Sequence of chain 2.B:
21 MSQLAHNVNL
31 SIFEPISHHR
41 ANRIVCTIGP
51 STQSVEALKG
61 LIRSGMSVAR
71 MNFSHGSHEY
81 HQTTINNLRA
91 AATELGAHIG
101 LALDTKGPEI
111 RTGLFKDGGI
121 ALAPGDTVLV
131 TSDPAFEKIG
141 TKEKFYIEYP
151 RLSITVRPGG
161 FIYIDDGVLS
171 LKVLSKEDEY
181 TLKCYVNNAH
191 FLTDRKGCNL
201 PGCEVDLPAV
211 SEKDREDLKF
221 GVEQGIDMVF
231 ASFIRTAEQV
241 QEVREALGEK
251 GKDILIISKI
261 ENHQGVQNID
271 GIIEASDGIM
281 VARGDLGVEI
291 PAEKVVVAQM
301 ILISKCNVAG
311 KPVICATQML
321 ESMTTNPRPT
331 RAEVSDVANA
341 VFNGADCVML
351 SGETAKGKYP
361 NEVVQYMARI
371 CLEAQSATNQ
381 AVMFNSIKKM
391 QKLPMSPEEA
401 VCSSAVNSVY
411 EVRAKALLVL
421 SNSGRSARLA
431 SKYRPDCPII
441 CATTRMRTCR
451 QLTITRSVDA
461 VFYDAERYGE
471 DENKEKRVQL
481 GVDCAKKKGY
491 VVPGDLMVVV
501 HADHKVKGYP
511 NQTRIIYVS

A small-molecule ligand and the protein it binds are described below.
Small molecule (SMILES): O=P(O)(O)OC[C@H]1O[C@@](CO)(OP(=O)(O)O)[C@@H](O)[C@@H]1O

Binding-site contacts:
Ligand atom C1 contacts residue VAL506 of chain 2.B at 3.7 Å (hydrophobic).
Ligand atom O6 contacts residue SER426 of chain 2.B at 3.1 Å (h-bond).
Ligand atom P1 contacts residue LYS474 of chain 2.B at 3.7 Å.
Ligand atom O2P contacts residue ARG477 of chain 2.B at 2.8 Å (salt-bridge).
Ligand atom P2 contacts residue SER421 of chain 2.B at 3.8 Å.
Ligand atom C3 contacts residue ALA502 of chain 2.B at 3.5 Å (hydrophobic).
Ligand atom O3 contacts residue HIS501 of chain 2.B at 3.5 Å.
Ligand atom O4P contacts residue SER426 of chain 2.B at 2.7 Å (h-bond).
Ligand atom O1P contacts residue ARG477 of chain 2.B at 2.8 Å (salt-bridge).
Ligand atom O3 contacts residue LYS474 of chain 2.B at 3.6 Å.
Ligand atom O5 contacts residue TYR509 of chain 2.B at 3.6 Å (h-bond).
Ligand atom O1 contacts residue GLY508 of chain 2.B at 2.7 Å (h-bond).
Ligand atom O3 contacts residue ALA502 of chain 2.B at 3.1 Å (h-bond).
Ligand atom P1 contacts residue ARG477 of chain 2.B at 3.6 Å.
Ligand atom C1 contacts residue ALA502 of chain 2.B at 3.6 Å (hydrophobic).
Ligand atom O1 contacts residue LYS507 of chain 2.B at 3.4 Å.
Ligand atom C6 contacts residue LEU420 of chain 2.B at 3.4 Å (hydrophobic).
Ligand atom C6 contacts residue SER426 of chain 2.B at 3.8 Å.
Ligand atom O3P contacts residue LYS474 of chain 2.B at 3.7 Å.
Ligand atom P2 contacts residue SER423 of chain 2.B at 3.2 Å.
Ligand atom O4 contacts residue LEU420 of chain 2.B at 2.5 Å (h-bond).
Ligand atom O5P contacts residue SER423 of chain 2.B at 2.9 Å (h-bond).
Ligand atom O4P contacts residue SER421 of chain 2.B at 2.5 Å (h-bond).
Ligand atom O1P contacts residue LYS474 of chain 2.B at 2.6 Å (salt-bridge).
Ligand atom P2 contacts residue SER426 of chain 2.B at 3.5 Å.
Ligand atom C4 contacts residue LEU420 of chain 2.B at 3.1 Å (hydrophobic).
Ligand atom O4P contacts residue ASN422 of chain 2.B at 3.9 Å.
Ligand atom O4P contacts residue ARG425 of chain 2.B at 3.6 Å (salt-bridge).
Ligand atom C5 contacts residue LEU420 of chain 2.B at 3.7 Å (hydrophobic).
Ligand atom O6P contacts residue SER423 of chain 2.B at 2.9 Å (h-bond).
Ligand atom O4 contacts residue HIS501 of chain 2.B at 3.4 Å.
Ligand atom O4 contacts residue PRO510 of chain 2.B at 3.7 Å.
Ligand atom O5P contacts residue SER421 of chain 2.B at 3.8 Å.
Ligand atom O2 contacts residue ASN422 of chain 2.B at 3.7 Å.
Ligand atom O6P contacts residue ARG425 of chain 2.B at 3.7 Å.
Ligand atom C1 contacts residue GLY508 of chain 2.B at 3.7 Å.
Ligand atom O2P contacts residue ASN422 of chain 2.B at 3.0 Å (h-bond).
Ligand atom O5P contacts residue ASN422 of chain 2.B at 2.8 Å (h-bond).
Ligand atom P2 contacts residue ASN422 of chain 2.B at 3.9 Å.
Ligand atom O4P contacts residue SER423 of chain 2.B at 3.4 Å (h-bond).